Binding-site contacts:
Ligand atom O3A contacts residue GLY105 of chain 1.G at 3.2 Å (h-bond).
Ligand atom O2B contacts residue GLY105 of chain 1.G at 3.2 Å (h-bond).
Ligand atom N9 contacts residue TYR76 of chain 1.G at 3.6 Å.
Ligand atom O2G contacts residue ARG390 of chain 1.G at 2.8 Å (salt-bridge).
Ligand atom C3' contacts residue ASP365 of chain 1.G at 3.3 Å.
Ligand atom O3' contacts residue ILE30 of chain 1.G at 3.2 Å (h-bond).
Ligand atom O3G contacts residue GLY363 of chain 1.G at 3.5 Å.
Ligand atom C8 contacts residue GLN83 of chain 1.G at 3.6 Å.
Ligand atom C4 contacts residue TYR76 of chain 1.G at 3.6 Å (hydrophobic).
Ligand atom O2B contacts residue LYS106 of chain 1.G at 2.9 Å (salt-bridge).
Ligand atom N6 contacts residue GLN83 of chain 1.G at 2.8 Å (h-bond).
Ligand atom N3 contacts residue TYR76 of chain 1.G at 3.6 Å.
Ligand atom O1A contacts residue LYS106 of chain 1.G at 3.5 Å (salt-bridge).
Ligand atom C2' contacts residue TYR76 of chain 1.G at 3.2 Å (hydrophobic).
Ligand atom O3G contacts residue MG1 of chain 1.M at 2.1 Å.
Ligand atom O2B contacts residue SER104 of chain 1.G at 3.2 Å (h-bond).
Ligand atom C4' contacts residue ASP365 of chain 1.G at 3.3 Å.
Ligand atom N6 contacts residue THR80 of chain 1.G at 3.6 Å.
Ligand atom O3' contacts residue ASP365 of chain 1.G at 2.6 Å (salt-bridge).
Ligand atom O1A contacts residue GLY105 of chain 1.G at 3.6 Å.
Ligand atom O1G contacts residue LYS106 of chain 1.G at 3.0 Å (salt-bridge).
Ligand atom O4' contacts residue VAL394 of chain 1.G at 3.1 Å.
Ligand atom O3' contacts residue GLY29 of chain 1.G at 3.4 Å.
Ligand atom O1B contacts residue MG1 of chain 1.M at 2.3 Å.
Ligand atom N6 contacts residue ILE78 of chain 1.G at 2.9 Å (h-bond).
Ligand atom O2G contacts residue ARG393 of chain 1.G at 2.9 Å (salt-bridge).
Ligand atom C5' contacts residue ASP365 of chain 1.G at 3.6 Å.
Ligand atom O1G contacts residue THR102 of chain 1.G at 3.3 Å.
Ligand atom PG contacts residue MG1 of chain 1.M at 3.5 Å.
Ligand atom O1A contacts residue THR107 of chain 1.G at 2.7 Å (h-bond).
Ligand atom N7 contacts residue GLN83 of chain 1.G at 2.8 Å (h-bond).
Ligand atom O2' contacts residue TYR76 of chain 1.G at 2.6 Å (h-bond).
Ligand atom O5' contacts residue GLY105 of chain 1.G at 3.5 Å (h-bond).
Ligand atom N3B contacts residue GLY103 of chain 1.G at 2.9 Å (h-bond).
Ligand atom PB contacts residue GLY103 of chain 1.G at 3.6 Å.
Ligand atom O2A contacts residue ARG393 of chain 1.G at 3.1 Å (salt-bridge).
Ligand atom N3B contacts residue ARG393 of chain 1.G at 3.3 Å (salt-bridge).
Ligand atom PB contacts residue MG1 of chain 1.M at 3.6 Å.
Ligand atom C4' contacts residue VAL394 of chain 1.G at 3.5 Å (hydrophobic).
Ligand atom O3G contacts residue GLU211 of chain 1.G at 3.4 Å (salt-bridge).

Sequence of chain 1.G:
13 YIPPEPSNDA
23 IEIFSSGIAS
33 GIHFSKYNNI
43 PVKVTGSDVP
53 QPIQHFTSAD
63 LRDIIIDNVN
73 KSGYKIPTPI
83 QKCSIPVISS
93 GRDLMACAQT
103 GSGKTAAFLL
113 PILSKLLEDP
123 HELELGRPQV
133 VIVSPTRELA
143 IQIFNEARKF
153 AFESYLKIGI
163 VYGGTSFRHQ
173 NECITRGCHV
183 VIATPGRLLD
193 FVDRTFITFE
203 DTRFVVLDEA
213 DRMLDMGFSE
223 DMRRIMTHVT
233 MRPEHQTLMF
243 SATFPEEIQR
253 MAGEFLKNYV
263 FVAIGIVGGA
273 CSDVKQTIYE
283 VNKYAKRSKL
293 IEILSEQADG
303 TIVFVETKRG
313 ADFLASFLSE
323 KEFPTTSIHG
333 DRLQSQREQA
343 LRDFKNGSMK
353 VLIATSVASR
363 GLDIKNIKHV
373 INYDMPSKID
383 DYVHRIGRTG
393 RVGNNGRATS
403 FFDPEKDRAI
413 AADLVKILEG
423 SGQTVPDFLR

The small molecule below binds the protein below.
Small molecule (SMILES): Nc1ncnc2c1ncn2[C@@H]1O[C@H](CO[P](=O)(O)O[P](=O)(O)NP(=O)(O)O)[C@@H](O)[C@H]1O